This small molecule binds to this protein.
Small molecule (SMILES): COc1nc(C)nc(NC(=O)NS(=O)(=O)c2ccccc2Cl)n1

Binding-site contacts:
Ligand atom C6' contacts residue TRP489 of chain 2.A at 3.5 Å (hydrophobic).
Ligand atom N5' contacts residue MET485 of chain 2.A at 3.6 Å.
Ligand atom C4 contacts residue MET115 of chain 1.A at 3.3 Å (hydrophobic).
Ligand atom C9 contacts residue ARG292 of chain 2.A at 3.6 Å.
Ligand atom C5' contacts residue FAD1 of chain 2.E at 3.5 Å.
Ligand atom N1' contacts residue GLY36 of chain 1.A at 3.4 Å.
Ligand atom O7B contacts residue PRO112 of chain 1.A at 3.6 Å.
Ligand atom C5 contacts residue ALA120 of chain 1.A at 3.8 Å (hydrophobic).
Ligand atom N5' contacts residue TRP489 of chain 2.A at 3.4 Å (h-bond).
Ligand atom C4' contacts residue ARG292 of chain 2.A at 3.3 Å.
Ligand atom C1 contacts residue PRO112 of chain 1.A at 3.8 Å (hydrophobic).
Ligand atom O9 contacts residue SER568 of chain 2.A at 3.6 Å (h-bond).
Ligand atom S7 contacts residue SER568 of chain 2.A at 3.5 Å (h-bond).
Ligand atom C6 contacts residue PHE121 of chain 1.A at 3.2 Å (hydrophobic).
Ligand atom C3 contacts residue ARG292 of chain 2.A at 3.6 Å.
Ligand atom O4' contacts residue PHE121 of chain 1.A at 3.6 Å.
Ligand atom C2 contacts residue PRO112 of chain 1.A at 3.8 Å (hydrophobic).
Ligand atom C5 contacts residue VAL111 of chain 1.A at 3.8 Å (hydrophobic).
Ligand atom O9 contacts residue ARG292 of chain 2.A at 2.5 Å (salt-bridge).
Ligand atom N3' contacts residue ARG292 of chain 2.A at 2.8 Å (salt-bridge).
Ligand atom C7' contacts residue TRP489 of chain 2.A at 3.6 Å (hydrophobic).
Ligand atom C2' contacts residue TRP489 of chain 2.A at 3.3 Å (hydrophobic).
Ligand atom C7' contacts residue VAL486 of chain 2.A at 3.8 Å (hydrophobic).
Ligand atom N10 contacts residue TRP489 of chain 2.A at 3.3 Å.
Ligand atom N1' contacts residue TRP489 of chain 2.A at 3.5 Å.
Ligand atom O7B contacts residue LYS171 of chain 1.A at 3.0 Å.
Ligand atom C4' contacts residue TRP489 of chain 2.A at 3.5 Å (hydrophobic).
Ligand atom N8 contacts residue LYS171 of chain 1.A at 3.5 Å (salt-bridge).
Ligand atom C6 contacts residue VAL111 of chain 1.A at 3.4 Å (hydrophobic).
Ligand atom N3' contacts residue TRP489 of chain 2.A at 3.2 Å.
Ligand atom C9 contacts residue TRP489 of chain 2.A at 3.6 Å (hydrophobic).
Ligand atom O4' contacts residue MET266 of chain 2.A at 3.7 Å.
Ligand atom C4 contacts residue ARG292 of chain 2.A at 3.6 Å.
Ligand atom C5 contacts residue PHE121 of chain 1.A at 3.4 Å (hydrophobic).
Ligand atom O9 contacts residue TRP489 of chain 2.A at 3.8 Å.
Ligand atom C7' contacts residue MET485 of chain 2.A at 3.6 Å (hydrophobic).
Ligand atom C4 contacts residue ASP291 of chain 2.A at 3.4 Å.
Ligand atom O7A contacts residue SER568 of chain 2.A at 2.5 Å (h-bond).
Ligand atom O4' contacts residue ARG292 of chain 2.A at 3.0 Å (salt-bridge).
Ligand atom C3 contacts residue SER568 of chain 2.A at 3.5 Å.

Sequence of chain 2.A:
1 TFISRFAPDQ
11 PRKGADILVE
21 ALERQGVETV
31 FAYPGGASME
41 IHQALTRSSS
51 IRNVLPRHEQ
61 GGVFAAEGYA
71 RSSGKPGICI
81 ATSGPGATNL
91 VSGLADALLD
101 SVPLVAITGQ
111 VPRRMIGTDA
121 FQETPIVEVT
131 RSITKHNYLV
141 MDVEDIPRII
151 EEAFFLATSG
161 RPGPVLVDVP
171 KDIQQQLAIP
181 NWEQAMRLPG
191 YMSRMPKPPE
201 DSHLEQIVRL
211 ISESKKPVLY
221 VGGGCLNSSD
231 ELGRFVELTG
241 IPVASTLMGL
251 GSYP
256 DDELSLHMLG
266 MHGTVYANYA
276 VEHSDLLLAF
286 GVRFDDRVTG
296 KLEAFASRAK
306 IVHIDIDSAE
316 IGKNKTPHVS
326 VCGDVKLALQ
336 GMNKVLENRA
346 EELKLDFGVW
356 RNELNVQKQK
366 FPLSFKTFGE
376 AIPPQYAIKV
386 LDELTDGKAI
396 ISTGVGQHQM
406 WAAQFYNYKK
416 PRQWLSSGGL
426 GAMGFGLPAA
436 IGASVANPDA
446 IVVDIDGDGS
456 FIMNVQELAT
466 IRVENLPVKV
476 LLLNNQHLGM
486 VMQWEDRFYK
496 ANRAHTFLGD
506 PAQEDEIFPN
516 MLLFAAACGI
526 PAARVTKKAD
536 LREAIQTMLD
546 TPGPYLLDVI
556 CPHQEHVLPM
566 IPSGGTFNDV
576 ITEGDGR

Sequence of chain 1.A:
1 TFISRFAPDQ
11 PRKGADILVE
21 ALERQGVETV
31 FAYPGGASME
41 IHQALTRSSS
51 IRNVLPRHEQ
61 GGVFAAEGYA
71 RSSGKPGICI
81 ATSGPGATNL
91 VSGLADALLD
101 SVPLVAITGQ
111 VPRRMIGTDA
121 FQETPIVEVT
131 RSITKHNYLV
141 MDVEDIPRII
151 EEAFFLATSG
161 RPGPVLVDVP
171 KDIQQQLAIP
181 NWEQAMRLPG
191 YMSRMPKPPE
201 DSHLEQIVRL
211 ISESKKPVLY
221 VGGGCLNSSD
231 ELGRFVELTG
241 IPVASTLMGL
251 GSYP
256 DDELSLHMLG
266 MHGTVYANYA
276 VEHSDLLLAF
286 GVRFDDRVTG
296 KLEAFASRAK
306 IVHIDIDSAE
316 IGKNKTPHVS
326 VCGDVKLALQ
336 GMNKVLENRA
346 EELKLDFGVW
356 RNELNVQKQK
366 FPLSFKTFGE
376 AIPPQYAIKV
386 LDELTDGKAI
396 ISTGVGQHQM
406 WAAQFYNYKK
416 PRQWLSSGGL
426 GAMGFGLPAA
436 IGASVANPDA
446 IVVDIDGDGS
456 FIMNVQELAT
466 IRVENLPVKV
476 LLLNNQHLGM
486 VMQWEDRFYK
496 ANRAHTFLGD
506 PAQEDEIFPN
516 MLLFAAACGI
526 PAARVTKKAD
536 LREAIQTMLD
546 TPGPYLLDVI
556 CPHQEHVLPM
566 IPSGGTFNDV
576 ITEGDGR